This protein binds this small molecule.
Small molecule (SMILES): CC(=O)N[C@@H]1[C@@H](O)[C@H](O)[C@@H](CO)O[C@H]1O

Binding-site contacts:
Ligand atom O7 contacts residue ASN269 of chain 1.F at 3.4 Å (h-bond).
Ligand atom O5 contacts residue ASN272 of chain 1.F at 4.1 Å.
Ligand atom C5 contacts residue ASN269 of chain 1.F at 3.8 Å.
Ligand atom C1 contacts residue ASN269 of chain 1.F at 1.5 Å.
Ligand atom C4 contacts residue ASN269 of chain 1.F at 4.4 Å.
Ligand atom C7 contacts residue ASN269 of chain 1.F at 3.4 Å.
Ligand atom N2 contacts residue ASN269 of chain 1.F at 3.0 Å (h-bond).
Ligand atom C3 contacts residue ASN269 of chain 1.F at 3.9 Å.
Ligand atom C2 contacts residue ASN269 of chain 1.F at 2.6 Å.
Ligand atom C1 contacts residue ASN272 of chain 1.F at 4.2 Å.
Ligand atom C8 contacts residue ASN269 of chain 1.F at 3.8 Å.
Ligand atom O5 contacts residue ASN269 of chain 1.F at 2.5 Å (h-bond).

Sequence of chain 1.F:
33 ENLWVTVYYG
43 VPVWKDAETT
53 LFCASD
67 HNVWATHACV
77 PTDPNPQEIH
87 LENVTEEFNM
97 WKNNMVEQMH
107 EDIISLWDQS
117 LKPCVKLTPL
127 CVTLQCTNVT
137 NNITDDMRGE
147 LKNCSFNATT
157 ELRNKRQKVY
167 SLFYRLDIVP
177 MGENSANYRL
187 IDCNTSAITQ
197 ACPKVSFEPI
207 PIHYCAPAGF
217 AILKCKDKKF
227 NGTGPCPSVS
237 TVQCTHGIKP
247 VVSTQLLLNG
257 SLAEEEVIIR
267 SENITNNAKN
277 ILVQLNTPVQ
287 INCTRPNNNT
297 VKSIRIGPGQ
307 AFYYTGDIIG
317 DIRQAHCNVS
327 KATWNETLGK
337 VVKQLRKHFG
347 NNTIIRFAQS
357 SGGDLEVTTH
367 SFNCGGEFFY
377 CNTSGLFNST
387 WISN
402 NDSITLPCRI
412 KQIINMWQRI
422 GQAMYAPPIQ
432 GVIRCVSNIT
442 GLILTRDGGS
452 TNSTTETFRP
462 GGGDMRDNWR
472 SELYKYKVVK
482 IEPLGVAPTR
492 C